Sequence of chain 1.G:
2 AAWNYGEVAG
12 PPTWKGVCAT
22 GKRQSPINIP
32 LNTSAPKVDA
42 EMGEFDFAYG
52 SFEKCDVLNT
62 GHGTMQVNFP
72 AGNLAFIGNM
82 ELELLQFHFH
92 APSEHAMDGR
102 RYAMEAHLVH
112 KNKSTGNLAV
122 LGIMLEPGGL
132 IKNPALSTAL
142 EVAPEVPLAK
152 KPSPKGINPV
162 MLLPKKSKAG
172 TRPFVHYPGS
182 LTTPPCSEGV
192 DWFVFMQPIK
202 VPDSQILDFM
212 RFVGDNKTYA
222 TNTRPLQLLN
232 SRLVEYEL

This small molecule binds to this protein.
Small molecule (SMILES): CC(=O)Nc1nnc(S(N)(=O)=O)s1

Binding-site contacts:
Ligand atom C3 contacts residue GLN87 of chain 1.G at 4.3 Å.
Ligand atom N1 contacts residue HIS108 of chain 1.G at 3.3 Å (h-bond).
Ligand atom N2 contacts residue LEU182 of chain 1.G at 3.5 Å.
Ligand atom O3 contacts residue GLN87 of chain 1.G at 3.7 Å.
Ligand atom S1 contacts residue HIS89 of chain 1.G at 3.8 Å.
Ligand atom O3 contacts residue VAL110 of chain 1.G at 3.2 Å.
Ligand atom C1 contacts residue LEU182 of chain 1.G at 3.7 Å (hydrophobic).
Ligand atom O2 contacts residue TRP193 of chain 1.G at 3.9 Å.
Ligand atom S2 contacts residue GLN87 of chain 1.G at 4.0 Å.
Ligand atom N3 contacts residue THR184 of chain 1.G at 3.1 Å (h-bond).
Ligand atom N1 contacts residue HIS91 of chain 1.G at 3.1 Å (h-bond).
Ligand atom C3 contacts residue LEU119 of chain 1.G at 4.2 Å (hydrophobic).
Ligand atom N3 contacts residue LEU182 of chain 1.G at 3.6 Å.
Ligand atom C1 contacts residue THR184 of chain 1.G at 4.1 Å.
Ligand atom O2 contacts residue VAL110 of chain 1.G at 3.8 Å.
Ligand atom O1 contacts residue THR184 of chain 1.G at 4.3 Å.
Ligand atom S1 contacts residue ZN1 of chain 1.GA at 3.0 Å.
Ligand atom S2 contacts residue LEU182 of chain 1.G at 3.6 Å.
Ligand atom N4 contacts residue LEU182 of chain 1.G at 4.2 Å.
Ligand atom S1 contacts residue HIS108 of chain 1.G at 3.9 Å.
Ligand atom N2 contacts residue THR184 of chain 1.G at 3.5 Å (h-bond).
Ligand atom O1 contacts residue THR183 of chain 1.G at 2.6 Å (h-bond).
Ligand atom S1 contacts residue THR183 of chain 1.G at 3.7 Å.
Ligand atom N1 contacts residue ZN1 of chain 1.GA at 1.8 Å.
Ligand atom C2 contacts residue LEU182 of chain 1.G at 3.5 Å (hydrophobic).
Ligand atom O3 contacts residue LEU119 of chain 1.G at 3.9 Å.
Ligand atom O1 contacts residue ZN1 of chain 1.GA at 3.9 Å.
Ligand atom O2 contacts residue ZN1 of chain 1.GA at 2.9 Å.
Ligand atom C1 contacts residue ZN1 of chain 1.GA at 4.2 Å.
Ligand atom O2 contacts residue HIS108 of chain 1.G at 3.3 Å (h-bond).
Ligand atom S2 contacts residue HIS89 of chain 1.G at 4.2 Å.
Ligand atom O1 contacts residue TRP193 of chain 1.G at 3.8 Å.
Ligand atom O2 contacts residue VAL121 of chain 1.G at 3.9 Å.
Ligand atom C1 contacts residue HIS89 of chain 1.G at 4.1 Å.
Ligand atom O2 contacts residue HIS89 of chain 1.G at 3.3 Å.
Ligand atom S2 contacts residue VAL110 of chain 1.G at 3.7 Å.
Ligand atom N1 contacts residue THR183 of chain 1.G at 3.0 Å (h-bond).
Ligand atom N1 contacts residue HIS89 of chain 1.G at 3.0 Å (h-bond).
Ligand atom C3 contacts residue VAL110 of chain 1.G at 4.3 Å (hydrophobic).
Ligand atom O1 contacts residue LEU182 of chain 1.G at 3.3 Å.